Sequence of chain 3.B:
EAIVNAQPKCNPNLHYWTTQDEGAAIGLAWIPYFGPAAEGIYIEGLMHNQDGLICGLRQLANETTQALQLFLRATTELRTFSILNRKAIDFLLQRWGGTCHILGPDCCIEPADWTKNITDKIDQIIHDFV

Sequence of chain 3.A:
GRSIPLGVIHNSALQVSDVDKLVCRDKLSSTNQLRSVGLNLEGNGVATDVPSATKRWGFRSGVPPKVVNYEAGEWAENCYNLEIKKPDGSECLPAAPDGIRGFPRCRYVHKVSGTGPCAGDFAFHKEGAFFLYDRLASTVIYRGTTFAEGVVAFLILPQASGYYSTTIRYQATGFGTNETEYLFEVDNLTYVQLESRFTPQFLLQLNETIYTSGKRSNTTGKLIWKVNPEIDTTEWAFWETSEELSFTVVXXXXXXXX

A protein and the small-molecule ligand that binds it are described below.
Small molecule (SMILES): CC(=O)N[C@H]1[C@H](O[C@H]2[C@H](O)[C@@H](NC(C)=O)CO[C@@H]2CO)O[C@H](CO)[C@@H](O[C@@H]2O[C@H](CO[C@H]3O[C@H](CO)[C@@H](O)[C@H](O)[C@@H]3O)[C@@H](O)[C@H](O[C@H]3O[C@H](CO)[C@@H](O)[C@H](O)[C@@H]3O)[C@@H]2O)[C@@H]1O

Binding-site contacts:
Ligand atom C8 contacts residue TRP30 of chain 2.B at 4.1 Å (hydrophobic).
Ligand atom O6 contacts residue GLU129 of chain 3.A at 3.7 Å.
Ligand atom C1 contacts residue GOL1 of chain 3.N at 3.5 Å.
Ligand atom O6 contacts residue GLN7 of chain 3.B at 2.7 Å (h-bond).
Ligand atom C5 contacts residue GOL1 of chain 3.N at 4.1 Å.
Ligand atom C7 contacts residue ASN62 of chain 3.B at 3.6 Å.
Ligand atom C1 contacts residue ASN62 of chain 3.B at 1.4 Å.
Ligand atom O5 contacts residue GLN7 of chain 3.B at 3.0 Å (h-bond).
Ligand atom O6 contacts residue LEU28 of chain 2.B at 3.5 Å.
Ligand atom C2 contacts residue GOL1 of chain 3.N at 3.8 Å.
Ligand atom C5 contacts residue GLU129 of chain 3.A at 4.1 Å.
Ligand atom C6 contacts residue GLN7 of chain 3.B at 3.6 Å.
Ligand atom C8 contacts residue GLY130 of chain 3.A at 3.9 Å.
Ligand atom O5 contacts residue ASN62 of chain 3.B at 2.3 Å (h-bond).
Ligand atom C8 contacts residue ALA131 of chain 3.A at 3.8 Å (hydrophobic).
Ligand atom C8 contacts residue VAL153 of chain 3.A at 4.0 Å (hydrophobic).
Ligand atom C4 contacts residue GOL1 of chain 3.N at 4.1 Å.
Ligand atom C7 contacts residue GOL1 of chain 3.N at 3.9 Å.
Ligand atom C2 contacts residue ASN62 of chain 3.B at 2.4 Å.
Ligand atom C8 contacts residue PRO8 of chain 3.B at 3.8 Å (hydrophobic).
Ligand atom C8 contacts residue GOL1 of chain 3.N at 3.9 Å.
Ligand atom C5 contacts residue ASN62 of chain 3.B at 3.6 Å.
Ligand atom O7 contacts residue ALA131 of chain 3.A at 4.1 Å.
Ligand atom C6 contacts residue ALA6 of chain 3.B at 4.1 Å (hydrophobic).
Ligand atom C3 contacts residue GOL1 of chain 3.N at 3.3 Å.
Ligand atom O6 contacts residue PHE34 of chain 2.B at 4.1 Å.
Ligand atom O7 contacts residue ASN62 of chain 3.B at 3.9 Å.
Ligand atom O6 contacts residue PRO8 of chain 3.B at 3.7 Å.
Ligand atom C5 contacts residue GLN7 of chain 3.B at 4.0 Å.
Ligand atom C8 contacts residue GLU129 of chain 3.A at 3.4 Å.
Ligand atom C3 contacts residue ASN62 of chain 3.B at 3.8 Å.
Ligand atom C6 contacts residue PHE34 of chain 2.B at 3.6 Å (hydrophobic).
Ligand atom N2 contacts residue GOL1 of chain 3.N at 3.0 Å (h-bond).
Ligand atom C1 contacts residue GLN7 of chain 3.B at 3.9 Å.
Ligand atom N2 contacts residue ASN62 of chain 3.B at 2.9 Å (h-bond).
Ligand atom C8 contacts residue THR65 of chain 3.B at 3.6 Å.
Ligand atom C7 contacts residue GLU129 of chain 3.A at 3.8 Å.
Ligand atom O3 contacts residue GLU129 of chain 3.A at 4.0 Å.
Ligand atom O7 contacts residue LEU43 of chain 3.A at 3.8 Å.
Ligand atom O4 contacts residue PHE34 of chain 2.B at 4.0 Å.

Sequence of chain 2.B:
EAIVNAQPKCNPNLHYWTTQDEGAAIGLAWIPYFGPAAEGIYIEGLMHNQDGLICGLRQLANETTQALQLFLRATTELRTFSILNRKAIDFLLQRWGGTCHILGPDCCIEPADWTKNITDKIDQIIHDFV